Sequence of chain 1.A:
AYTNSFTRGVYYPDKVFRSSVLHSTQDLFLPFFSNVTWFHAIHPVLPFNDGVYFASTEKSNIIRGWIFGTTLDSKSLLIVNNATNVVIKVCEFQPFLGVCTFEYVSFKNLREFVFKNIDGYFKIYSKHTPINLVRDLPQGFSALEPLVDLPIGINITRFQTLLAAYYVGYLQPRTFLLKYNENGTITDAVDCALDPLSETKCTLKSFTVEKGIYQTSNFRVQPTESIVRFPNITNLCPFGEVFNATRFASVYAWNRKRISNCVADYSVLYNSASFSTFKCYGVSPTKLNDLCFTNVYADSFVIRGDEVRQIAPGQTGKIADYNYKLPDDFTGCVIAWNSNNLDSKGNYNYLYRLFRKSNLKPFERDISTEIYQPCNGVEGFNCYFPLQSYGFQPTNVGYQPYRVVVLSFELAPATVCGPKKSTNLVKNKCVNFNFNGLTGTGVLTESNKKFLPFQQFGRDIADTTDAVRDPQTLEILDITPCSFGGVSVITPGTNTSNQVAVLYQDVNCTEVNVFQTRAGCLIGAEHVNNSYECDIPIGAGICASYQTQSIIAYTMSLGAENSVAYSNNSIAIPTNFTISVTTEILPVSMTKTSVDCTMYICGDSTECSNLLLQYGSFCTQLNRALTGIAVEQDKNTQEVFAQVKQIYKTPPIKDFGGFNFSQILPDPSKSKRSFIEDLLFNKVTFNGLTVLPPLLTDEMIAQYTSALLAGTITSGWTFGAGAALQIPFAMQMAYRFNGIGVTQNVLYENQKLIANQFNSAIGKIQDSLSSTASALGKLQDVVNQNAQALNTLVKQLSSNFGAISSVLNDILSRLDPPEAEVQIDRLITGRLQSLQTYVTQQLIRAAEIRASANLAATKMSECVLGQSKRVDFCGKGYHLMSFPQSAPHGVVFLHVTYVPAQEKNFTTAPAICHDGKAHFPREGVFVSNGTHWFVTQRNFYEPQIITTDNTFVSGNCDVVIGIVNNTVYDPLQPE

Binding-site contacts:
Ligand atom O5 contacts residue ASN676 of chain 1.A at 2.4 Å (h-bond).
Ligand atom C3 contacts residue ASN676 of chain 1.A at 3.9 Å.
Ligand atom C7 contacts residue ASN676 of chain 1.A at 3.2 Å.
Ligand atom O7 contacts residue ASN676 of chain 1.A at 3.0 Å (h-bond).
Ligand atom C1 contacts residue ASN676 of chain 1.A at 1.5 Å.
Ligand atom C8 contacts residue HIS674 of chain 1.A at 3.1 Å.
Ligand atom C7 contacts residue HIS674 of chain 1.A at 4.1 Å.
Ligand atom C2 contacts residue ASN676 of chain 1.A at 2.5 Å.
Ligand atom C8 contacts residue ASN676 of chain 1.A at 3.9 Å.
Ligand atom C8 contacts residue VAL675 of chain 1.A at 4.1 Å (hydrophobic).
Ligand atom O7 contacts residue HIS674 of chain 1.A at 4.1 Å.
Ligand atom C4 contacts residue ASN676 of chain 1.A at 4.3 Å.
Ligand atom N2 contacts residue ASN676 of chain 1.A at 2.9 Å (h-bond).
Ligand atom C5 contacts residue ASN676 of chain 1.A at 3.7 Å.

This small molecule binds to this protein.
Small molecule (SMILES): CC(=O)N[C@@H]1[C@@H](O)[C@H](O)[C@@H](CO)O[C@H]1O